A protein and the small-molecule ligand that binds it are described below.
Small molecule (SMILES): CC(=O)N[C@H]1CO[C@H](CO[C@@H]2O[C@@H](C)[C@@H](O)[C@@H](O)[C@@H]2O)[C@@H](O)[C@@H]1O

Sequence of chain 1.A:
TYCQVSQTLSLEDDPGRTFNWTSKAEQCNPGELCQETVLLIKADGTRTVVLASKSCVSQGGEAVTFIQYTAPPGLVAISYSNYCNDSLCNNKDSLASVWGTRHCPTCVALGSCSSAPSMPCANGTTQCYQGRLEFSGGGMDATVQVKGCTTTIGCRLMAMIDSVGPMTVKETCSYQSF

Binding-site contacts:
Ligand atom C2 contacts residue ASN24 of chain 1.A at 2.5 Å.
Ligand atom C4 contacts residue THR26 of chain 1.A at 4.0 Å.
Ligand atom C4 contacts residue ASN24 of chain 1.A at 4.3 Å.
Ligand atom N2 contacts residue ASN24 of chain 1.A at 3.0 Å (h-bond).
Ligand atom C7 contacts residue ASP97 of chain 1.A at 4.2 Å.
Ligand atom C5 contacts residue THR26 of chain 1.A at 3.8 Å.
Ligand atom C5 contacts residue THR26 of chain 1.A at 4.2 Å.
Ligand atom C1 contacts residue ASN24 of chain 1.A at 1.4 Å.
Ligand atom C6 contacts residue LYS28 of chain 1.A at 3.5 Å.
Ligand atom C5 contacts residue ASN24 of chain 1.A at 3.7 Å.
Ligand atom O4 contacts residue LYS28 of chain 1.A at 3.5 Å.
Ligand atom C8 contacts residue ASP97 of chain 1.A at 3.6 Å.
Ligand atom C1 contacts residue THR26 of chain 1.A at 4.2 Å.
Ligand atom O5 contacts residue THR26 of chain 1.A at 4.5 Å.
Ligand atom C3 contacts residue ASN24 of chain 1.A at 3.8 Å.
Ligand atom N2 contacts residue ASP97 of chain 1.A at 3.8 Å.
Ligand atom C7 contacts residue ASN24 of chain 1.A at 3.7 Å.
Ligand atom C6 contacts residue SER27 of chain 1.A at 3.5 Å.
Ligand atom C6 contacts residue THR26 of chain 1.A at 4.1 Å.
Ligand atom O5 contacts residue ASN24 of chain 1.A at 2.5 Å (h-bond).
Ligand atom O7 contacts residue ASN24 of chain 1.A at 4.0 Å.